This protein binds this small molecule.
Small molecule (SMILES): CCC(CC)Nc1cc(C)nc(Oc2c(C)cc(C)cc2C)c1C

Binding-site contacts:
Ligand atom C2 contacts residue ASN338 of chain 1.B at 3.5 Å.
Ligand atom C18 contacts residue MET104 of chain 1.B at 3.8 Å (hydrophobic).
Ligand atom C6 contacts residue THR371 of chain 1.B at 3.8 Å.
Ligand atom C13 contacts residue LEU335 of chain 1.B at 3.6 Å (hydrophobic).
Ligand atom C9 contacts residue THR371 of chain 1.B at 3.7 Å.
Ligand atom C21 contacts residue TYR382 of chain 1.B at 3.4 Å (hydrophobic).
Ligand atom C24 contacts residue MET104 of chain 1.B at 3.8 Å (hydrophobic).
Ligand atom C18 contacts residue LEU335 of chain 1.B at 3.7 Å (hydrophobic).
Ligand atom C8 contacts residue ASN338 of chain 1.B at 3.9 Å.
Ligand atom O10 contacts residue THR371 of chain 1.B at 3.5 Å.
Ligand atom C8 contacts residue LEU375 of chain 1.B at 3.5 Å (hydrophobic).
Ligand atom C13 contacts residue ASN338 of chain 1.B at 3.4 Å.
Ligand atom C7 contacts residue GLY108 of chain 1.B at 3.4 Å.
Ligand atom C4 contacts residue ASN338 of chain 1.B at 3.5 Å.
Ligand atom C14 contacts residue MET104 of chain 1.B at 3.6 Å (hydrophobic).
Ligand atom C7 contacts residue PHE341 of chain 1.B at 3.9 Å (hydrophobic).
Ligand atom C21 contacts residue PHE101 of chain 1.B at 3.4 Å (hydrophobic).
Ligand atom C1 contacts residue THR371 of chain 1.B at 3.3 Å.
Ligand atom C24 contacts residue PHE60 of chain 1.B at 3.7 Å (hydrophobic).
Ligand atom C1 contacts residue ASN338 of chain 1.B at 3.3 Å.
Ligand atom C23 contacts residue PHE101 of chain 1.B at 3.3 Å (hydrophobic).
Ligand atom C18 contacts residue ASN338 of chain 1.B at 3.1 Å.
Ligand atom C18 contacts residue PHE101 of chain 1.B at 3.7 Å (hydrophobic).
Ligand atom C9 contacts residue MET104 of chain 1.B at 3.9 Å (hydrophobic).
Ligand atom C5 contacts residue ASN338 of chain 1.B at 3.2 Å.
Ligand atom C14 contacts residue LEU335 of chain 1.B at 3.8 Å (hydrophobic).
Ligand atom C3 contacts residue ASN338 of chain 1.B at 3.5 Å.
Ligand atom C6 contacts residue ASN338 of chain 1.B at 3.3 Å.
Ligand atom N19 contacts residue LEU378 of chain 1.B at 3.8 Å.
Ligand atom N12 contacts residue MET104 of chain 1.B at 3.8 Å.
Ligand atom C3 contacts residue GLY108 of chain 1.B at 3.9 Å.
Ligand atom C20 contacts residue PHE101 of chain 1.B at 3.4 Å (hydrophobic).
Ligand atom C13 contacts residue MET104 of chain 1.B at 3.5 Å (hydrophobic).
Ligand atom C24 contacts residue LEU378 of chain 1.B at 3.9 Å (hydrophobic).
Ligand atom C17 contacts residue LEU375 of chain 1.B at 3.7 Å (hydrophobic).
Ligand atom C2 contacts residue THR371 of chain 1.B at 3.4 Å.
Ligand atom C23 contacts residue TYR382 of chain 1.B at 3.8 Å (hydrophobic).
Ligand atom N12 contacts residue ASN338 of chain 1.B at 2.8 Å (h-bond).
Ligand atom C7 contacts residue ASN338 of chain 1.B at 3.6 Å.
Ligand atom C11 contacts residue ASN338 of chain 1.B at 3.8 Å.

Sequence of chain 1.B:
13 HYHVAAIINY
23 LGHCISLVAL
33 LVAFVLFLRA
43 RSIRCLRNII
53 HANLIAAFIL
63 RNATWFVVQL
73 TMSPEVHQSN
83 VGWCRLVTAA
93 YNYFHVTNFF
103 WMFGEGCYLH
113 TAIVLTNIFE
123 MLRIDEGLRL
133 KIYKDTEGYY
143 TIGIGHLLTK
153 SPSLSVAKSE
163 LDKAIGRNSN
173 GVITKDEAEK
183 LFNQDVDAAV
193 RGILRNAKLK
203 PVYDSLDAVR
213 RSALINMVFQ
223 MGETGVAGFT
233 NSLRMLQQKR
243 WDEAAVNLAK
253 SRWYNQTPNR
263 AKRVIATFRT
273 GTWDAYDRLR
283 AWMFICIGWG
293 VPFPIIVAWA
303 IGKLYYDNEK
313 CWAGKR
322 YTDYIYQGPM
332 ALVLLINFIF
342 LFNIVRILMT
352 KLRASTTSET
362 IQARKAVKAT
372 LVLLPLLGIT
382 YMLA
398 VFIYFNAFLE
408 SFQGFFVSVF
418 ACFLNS